Sequence of chain 3.A:
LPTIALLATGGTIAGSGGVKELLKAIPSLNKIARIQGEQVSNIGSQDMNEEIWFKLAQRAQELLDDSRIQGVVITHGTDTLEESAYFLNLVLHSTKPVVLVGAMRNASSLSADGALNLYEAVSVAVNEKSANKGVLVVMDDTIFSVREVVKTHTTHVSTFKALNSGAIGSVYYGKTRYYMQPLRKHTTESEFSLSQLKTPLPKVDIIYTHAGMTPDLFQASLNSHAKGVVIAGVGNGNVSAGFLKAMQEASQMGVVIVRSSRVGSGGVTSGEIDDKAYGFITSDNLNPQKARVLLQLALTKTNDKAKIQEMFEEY

The small molecule below binds the protein below.
Small molecule (SMILES): N[C@@H](CC(=O)O)C(=O)O

Sequence of chain 4.A:
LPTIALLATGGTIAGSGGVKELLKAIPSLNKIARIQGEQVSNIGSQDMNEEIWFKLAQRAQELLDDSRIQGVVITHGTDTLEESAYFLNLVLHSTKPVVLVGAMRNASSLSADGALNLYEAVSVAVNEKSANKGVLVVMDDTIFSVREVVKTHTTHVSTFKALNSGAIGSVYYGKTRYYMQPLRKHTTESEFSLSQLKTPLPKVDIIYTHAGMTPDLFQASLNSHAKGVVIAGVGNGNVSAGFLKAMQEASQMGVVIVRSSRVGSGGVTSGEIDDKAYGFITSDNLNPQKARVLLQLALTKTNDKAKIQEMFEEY

Binding-site contacts:
Ligand atom OD1 contacts residue THR95 of chain 4.A at 2.9 Å (h-bond).
Ligand atom O contacts residue SER62 of chain 4.A at 2.6 Å (h-bond).
Ligand atom C contacts residue ASP96 of chain 4.A at 3.9 Å.
Ligand atom CA contacts residue ASP96 of chain 4.A at 3.6 Å.
Ligand atom OXT contacts residue GLN63 of chain 4.A at 3.7 Å.
Ligand atom CB contacts residue GLU289 of chain 3.A at 3.8 Å.
Ligand atom OXT contacts residue GLY61 of chain 4.A at 3.4 Å.
Ligand atom OXT contacts residue THR16 of chain 4.A at 3.9 Å.
Ligand atom OD1 contacts residue GLY94 of chain 4.A at 3.2 Å.
Ligand atom O contacts residue THR95 of chain 4.A at 3.2 Å (h-bond).
Ligand atom N contacts residue ASP96 of chain 4.A at 2.7 Å (salt-bridge).
Ligand atom OD2 contacts residue THR16 of chain 4.A at 3.0 Å (h-bond).
Ligand atom OXT contacts residue GLY94 of chain 4.A at 3.2 Å.
Ligand atom OD1 contacts residue THR16 of chain 4.A at 2.9 Å (h-bond).
Ligand atom CA contacts residue GLN63 of chain 4.A at 3.9 Å.
Ligand atom C contacts residue GLY94 of chain 4.A at 3.5 Å.
Ligand atom CG contacts residue THR95 of chain 4.A at 3.0 Å.
Ligand atom OXT contacts residue GLY15 of chain 4.A at 3.3 Å.
Ligand atom OD1 contacts residue GLY15 of chain 4.A at 4.0 Å.
Ligand atom O contacts residue ASP96 of chain 4.A at 3.0 Å (salt-bridge).
Ligand atom CB contacts residue THR16 of chain 4.A at 3.1 Å.
Ligand atom CG contacts residue ALA120 of chain 4.A at 3.9 Å (hydrophobic).
Ligand atom OD2 contacts residue MET121 of chain 4.A at 4.0 Å.
Ligand atom OD1 contacts residue ALA120 of chain 4.A at 3.8 Å.
Ligand atom CB contacts residue ASP96 of chain 4.A at 3.4 Å.
Ligand atom OD2 contacts residue ALA120 of chain 4.A at 3.1 Å (h-bond).
Ligand atom O contacts residue GLY94 of chain 4.A at 3.4 Å.
Ligand atom C contacts residue THR95 of chain 4.A at 3.9 Å.
Ligand atom CB contacts residue THR95 of chain 4.A at 3.6 Å.
Ligand atom C contacts residue GLN63 of chain 4.A at 3.7 Å.
Ligand atom CA contacts residue THR16 of chain 4.A at 3.4 Å.
Ligand atom OXT contacts residue SER62 of chain 4.A at 2.9 Å (h-bond).
Ligand atom N contacts residue ASN255 of chain 3.A at 3.6 Å (h-bond).
Ligand atom C contacts residue SER62 of chain 4.A at 3.5 Å.
Ligand atom CA contacts residue GLU289 of chain 3.A at 3.5 Å.
Ligand atom N contacts residue GLU289 of chain 3.A at 2.7 Å (salt-bridge).
Ligand atom N contacts residue GLN63 of chain 4.A at 3.1 Å (h-bond).
Ligand atom O contacts residue GLN63 of chain 4.A at 4.1 Å.
Ligand atom CG contacts residue THR16 of chain 4.A at 2.7 Å.
Ligand atom OD2 contacts residue THR95 of chain 4.A at 2.5 Å (h-bond).